Binding-site contacts:
Ligand atom C8 contacts residue ASN221 of chain 1.E at 3.6 Å.
Ligand atom C5 contacts residue ASN221 of chain 1.E at 3.6 Å.
Ligand atom C2 contacts residue ASN221 of chain 1.E at 2.6 Å.
Ligand atom C1 contacts residue ASN221 of chain 1.E at 1.5 Å.
Ligand atom O7 contacts residue ASN221 of chain 1.E at 3.1 Å (h-bond).
Ligand atom N2 contacts residue ASN221 of chain 1.E at 2.3 Å (h-bond).
Ligand atom C7 contacts residue ASN221 of chain 1.E at 2.8 Å.
Ligand atom C3 contacts residue ASN221 of chain 1.E at 3.9 Å.
Ligand atom O5 contacts residue ASN221 of chain 1.E at 2.3 Å (h-bond).
Ligand atom C4 contacts residue ASN221 of chain 1.E at 4.3 Å.

The small molecule below binds the protein below.
Small molecule (SMILES): CC(=O)N[C@@H]1[C@@H](O)[C@H](O)[C@@H](CO)O[C@H]1O

Sequence of chain 1.E:
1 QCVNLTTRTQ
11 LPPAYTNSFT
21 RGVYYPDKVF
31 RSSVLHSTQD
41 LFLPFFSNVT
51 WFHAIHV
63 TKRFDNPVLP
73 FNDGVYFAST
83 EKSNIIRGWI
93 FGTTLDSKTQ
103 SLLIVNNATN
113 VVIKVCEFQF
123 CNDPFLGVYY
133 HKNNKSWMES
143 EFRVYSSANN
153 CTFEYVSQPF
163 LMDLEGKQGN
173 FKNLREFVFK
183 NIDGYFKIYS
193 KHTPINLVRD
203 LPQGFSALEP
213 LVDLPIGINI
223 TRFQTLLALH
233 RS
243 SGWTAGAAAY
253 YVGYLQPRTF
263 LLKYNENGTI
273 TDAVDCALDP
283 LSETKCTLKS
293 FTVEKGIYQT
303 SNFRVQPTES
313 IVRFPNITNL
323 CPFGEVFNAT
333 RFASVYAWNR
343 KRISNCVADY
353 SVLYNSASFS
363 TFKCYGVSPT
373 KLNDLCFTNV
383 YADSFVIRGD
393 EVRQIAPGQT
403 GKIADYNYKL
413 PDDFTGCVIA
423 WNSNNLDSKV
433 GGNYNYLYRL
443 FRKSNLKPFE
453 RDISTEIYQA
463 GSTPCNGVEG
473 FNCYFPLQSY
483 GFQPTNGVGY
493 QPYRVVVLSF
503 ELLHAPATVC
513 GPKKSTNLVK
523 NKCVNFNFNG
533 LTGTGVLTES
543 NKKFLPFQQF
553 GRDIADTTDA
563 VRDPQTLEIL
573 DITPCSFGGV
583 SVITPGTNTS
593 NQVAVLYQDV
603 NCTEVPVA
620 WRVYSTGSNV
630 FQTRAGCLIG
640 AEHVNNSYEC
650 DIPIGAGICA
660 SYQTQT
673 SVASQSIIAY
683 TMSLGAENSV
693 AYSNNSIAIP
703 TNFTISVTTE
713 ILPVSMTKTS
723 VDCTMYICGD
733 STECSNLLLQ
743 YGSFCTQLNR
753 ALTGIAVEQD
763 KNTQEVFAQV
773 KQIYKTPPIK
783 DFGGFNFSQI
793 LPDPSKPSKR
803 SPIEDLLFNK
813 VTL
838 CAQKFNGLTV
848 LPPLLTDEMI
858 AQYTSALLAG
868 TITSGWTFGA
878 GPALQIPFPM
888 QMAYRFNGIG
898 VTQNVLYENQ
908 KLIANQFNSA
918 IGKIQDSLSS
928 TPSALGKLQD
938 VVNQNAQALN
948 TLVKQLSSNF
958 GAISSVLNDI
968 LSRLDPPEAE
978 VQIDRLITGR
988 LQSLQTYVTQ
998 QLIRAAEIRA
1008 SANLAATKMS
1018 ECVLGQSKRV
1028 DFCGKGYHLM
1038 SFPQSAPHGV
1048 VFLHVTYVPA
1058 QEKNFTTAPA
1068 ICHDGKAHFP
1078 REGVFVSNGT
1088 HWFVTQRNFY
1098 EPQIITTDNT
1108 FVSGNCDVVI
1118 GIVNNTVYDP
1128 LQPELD